Sequence of chain 1.C:
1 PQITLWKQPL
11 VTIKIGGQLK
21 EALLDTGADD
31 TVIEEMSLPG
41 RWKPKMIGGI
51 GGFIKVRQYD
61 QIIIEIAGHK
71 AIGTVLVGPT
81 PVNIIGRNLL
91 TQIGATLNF

Binding-site contacts:
Ligand atom N1 contacts residue GLY48 of chain 1.D at 2.9 Å (h-bond).
Ligand atom N7 contacts residue ILE47 of chain 1.C at 2.9 Å.
Ligand atom C5 contacts residue ASP30 of chain 1.C at 3.4 Å.
Ligand atom O contacts residue ASP29 of chain 1.D at 2.8 Å (salt-bridge).
Ligand atom CZ1 contacts residue VAL82 of chain 1.D at 3.5 Å (hydrophobic).
Ligand atom CG1 contacts residue ILE84 of chain 1.D at 3.1 Å (hydrophobic).
Ligand atom N5 contacts residue GLY48 of chain 1.C at 3.1 Å (h-bond).
Ligand atom C6 contacts residue LYS45 of chain 1.C at 3.4 Å.
Ligand atom CG1 contacts residue ALA28 of chain 1.D at 3.4 Å (hydrophobic).
Ligand atom CG contacts residue GLY48 of chain 1.D at 3.5 Å.
Ligand atom CB contacts residue GLY48 of chain 1.D at 3.1 Å.
Ligand atom O3 contacts residue ASP29 of chain 1.C at 2.6 Å (salt-bridge).
Ligand atom O3 contacts residue ALA28 of chain 1.C at 3.0 Å.
Ligand atom CG5 contacts residue ASP30 of chain 1.C at 3.4 Å.
Ligand atom CE1 contacts residue GLY27 of chain 1.C at 2.8 Å.
Ligand atom O1 contacts residue ILE50 of chain 1.C at 3.4 Å.
Ligand atom OE2 contacts residue THR31 of chain 1.C at 3.4 Å.
Ligand atom O5 contacts residue LYS45 of chain 1.C at 2.7 Å (salt-bridge).
Ligand atom CA5 contacts residue ASP29 of chain 1.C at 3.5 Å.
Ligand atom O2 contacts residue GLY48 of chain 1.C at 3.5 Å (h-bond).
Ligand atom CB3 contacts residue ASP25 of chain 1.D at 3.4 Å.
Ligand atom O contacts residue GLY27 of chain 1.D at 3.5 Å (h-bond).
Ligand atom O2 contacts residue GLY49 of chain 1.C at 3.0 Å.
Ligand atom CB5 contacts residue ASP29 of chain 1.C at 3.3 Å.
Ligand atom OE2 contacts residue ASP30 of chain 1.C at 3.2 Å.
Ligand atom N2 contacts residue GLY27 of chain 1.D at 3.1 Å (h-bond).
Ligand atom O contacts residue ALA28 of chain 1.D at 3.5 Å.
Ligand atom N7 contacts residue ASP30 of chain 1.C at 2.9 Å (salt-bridge).
Ligand atom CA4 contacts residue GLY48 of chain 1.C at 3.2 Å.
Ligand atom OE2 contacts residue VAL32 of chain 1.C at 2.9 Å.
Ligand atom O4 contacts residue GLY48 of chain 1.C at 2.8 Å (h-bond).
Ligand atom CD11 contacts residue GLY27 of chain 1.C at 2.9 Å.
Ligand atom CE1 contacts residue LEU23 of chain 1.D at 3.2 Å (hydrophobic).
Ligand atom N7 contacts residue LYS45 of chain 1.C at 3.2 Å.
Ligand atom O3 contacts residue GLY27 of chain 1.C at 3.5 Å (h-bond).
Ligand atom OE1 contacts residue ILE47 of chain 1.C at 3.0 Å.
Ligand atom CD11 contacts residue ASP25 of chain 1.D at 3.5 Å.
Ligand atom O1 contacts residue GLY49 of chain 1.D at 3.5 Å.
Ligand atom CD3 contacts residue ASP30 of chain 1.C at 3.4 Å.
Ligand atom NH1 contacts residue LYS45 of chain 1.D at 2.8 Å (salt-bridge).

Sequence of chain 1.D:
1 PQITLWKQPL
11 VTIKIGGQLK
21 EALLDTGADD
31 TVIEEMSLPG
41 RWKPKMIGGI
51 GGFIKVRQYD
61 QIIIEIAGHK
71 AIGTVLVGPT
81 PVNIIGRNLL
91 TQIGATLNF

A protein and the small-molecule ligand that binds it are described below.
Small molecule (SMILES): CCCC[C@H](NC(=O)[C@H](C)NC(=O)[C@H](CCC(=O)O)NC(=O)[C@H](Cc1ccccc1)NC[C@H](CC(C)C)NC(=O)[C@@H](NC(=O)[C@@H](N)CCCNC(N)=[NH2+])C(C)C)C(N)=O